Binding-site contacts:
Ligand atom N2 contacts residue HIS66 of chain 1.D at 4.4 Å.
Ligand atom O3 contacts residue HIS66 of chain 1.D at 3.5 Å.
Ligand atom C8 contacts residue GLY37 of chain 1.D at 3.9 Å.
Ligand atom O5 contacts residue ASN159 of chain 1.D at 2.3 Å (h-bond).
Ligand atom C2 contacts residue THR36 of chain 1.D at 4.1 Å.
Ligand atom C3 contacts residue THR36 of chain 1.D at 4.1 Å.
Ligand atom C5 contacts residue ASN159 of chain 1.D at 3.7 Å.
Ligand atom C7 contacts residue LEU38 of chain 1.D at 4.3 Å (hydrophobic).
Ligand atom O6 contacts residue LYS96 of chain 1.D at 4.2 Å.
Ligand atom O5 contacts residue LYS96 of chain 1.D at 3.7 Å.
Ligand atom N2 contacts residue ASN159 of chain 1.D at 3.0 Å (h-bond).
Ligand atom C4 contacts residue LEU63 of chain 1.D at 4.0 Å (hydrophobic).
Ligand atom C2 contacts residue ASN159 of chain 1.D at 2.4 Å.
Ligand atom O7 contacts residue LEU38 of chain 1.D at 4.0 Å.
Ligand atom O7 contacts residue HIS66 of chain 1.D at 4.0 Å.
Ligand atom C7 contacts residue HIS66 of chain 1.D at 4.1 Å.
Ligand atom O5 contacts residue GLY95 of chain 1.D at 3.5 Å (h-bond).
Ligand atom O4 contacts residue LEU63 of chain 1.D at 4.2 Å.
Ligand atom C1 contacts residue LYS96 of chain 1.D at 4.3 Å.
Ligand atom C7 contacts residue THR36 of chain 1.D at 4.3 Å.
Ligand atom C7 contacts residue ASN159 of chain 1.D at 3.4 Å.
Ligand atom C8 contacts residue VAL32 of chain 1.D at 3.5 Å (hydrophobic).
Ligand atom C3 contacts residue ASN159 of chain 1.D at 3.8 Å.
Ligand atom C8 contacts residue LEU38 of chain 1.D at 3.9 Å (hydrophobic).
Ligand atom C4 contacts residue ASN159 of chain 1.D at 4.1 Å.
Ligand atom C8 contacts residue HIS66 of chain 1.D at 4.1 Å.
Ligand atom C1 contacts residue THR36 of chain 1.D at 4.3 Å.
Ligand atom C8 contacts residue THR36 of chain 1.D at 4.2 Å.
Ligand atom N2 contacts residue THR36 of chain 1.D at 3.4 Å (h-bond).
Ligand atom O6 contacts residue GLY95 of chain 1.D at 2.4 Å (h-bond).
Ligand atom C5 contacts residue GLY95 of chain 1.D at 4.0 Å.
Ligand atom C6 contacts residue GLY95 of chain 1.D at 3.4 Å.
Ligand atom O6 contacts residue LEU63 of chain 1.D at 3.5 Å.
Ligand atom O7 contacts residue ASN159 of chain 1.D at 3.2 Å (h-bond).
Ligand atom C1 contacts residue ASN159 of chain 1.D at 1.4 Å.

This small molecule binds to this protein.
Small molecule (SMILES): CC(=O)N[C@H]1[C@H](O[C@H]2[C@H](O)[C@@H](NC(C)=O)CO[C@@H]2CO)O[C@H](CO)[C@@H](O)[C@@H]1O

Sequence of chain 1.D:
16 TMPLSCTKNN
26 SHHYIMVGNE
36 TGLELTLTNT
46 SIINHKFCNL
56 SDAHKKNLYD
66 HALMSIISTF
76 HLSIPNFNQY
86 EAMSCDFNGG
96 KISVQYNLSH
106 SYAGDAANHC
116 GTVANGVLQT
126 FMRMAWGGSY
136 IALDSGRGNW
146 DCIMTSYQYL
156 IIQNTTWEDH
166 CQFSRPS